A small-molecule ligand and the protein it binds are described below.
Small molecule (SMILES): CC(=O)N[C@@H]1[C@@H](O)[C@H](O)[C@@H](CO)O[C@H]1O

Binding-site contacts:
Ligand atom C1 contacts residue ASN300 of chain 1.A at 1.5 Å.
Ligand atom C2 contacts residue ASN300 of chain 1.A at 2.6 Å.
Ligand atom C7 contacts residue VAL449 of chain 1.A at 3.7 Å (hydrophobic).
Ligand atom C4 contacts residue GLN298 of chain 1.A at 3.6 Å.
Ligand atom O5 contacts residue ASN300 of chain 1.A at 2.5 Å (h-bond).
Ligand atom C5 contacts residue GLN298 of chain 1.A at 4.3 Å.
Ligand atom C8 contacts residue ARG447 of chain 1.A at 3.5 Å.
Ligand atom C5 contacts residue ASN300 of chain 1.A at 3.8 Å.
Ligand atom O5 contacts residue GLN298 of chain 1.A at 4.5 Å.
Ligand atom C4 contacts residue ASN300 of chain 1.A at 4.4 Å.
Ligand atom O7 contacts residue ASN300 of chain 1.A at 4.2 Å.
Ligand atom C8 contacts residue VAL449 of chain 1.A at 3.7 Å (hydrophobic).
Ligand atom C3 contacts residue ASN300 of chain 1.A at 3.9 Å.
Ligand atom O6 contacts residue SER338 of chain 1.A at 4.0 Å.
Ligand atom O7 contacts residue GLN298 of chain 1.A at 4.4 Å.
Ligand atom N2 contacts residue ASN300 of chain 1.A at 2.9 Å (h-bond).
Ligand atom C6 contacts residue GLN298 of chain 1.A at 4.1 Å.
Ligand atom C7 contacts residue ASN300 of chain 1.A at 4.0 Å.
Ligand atom O4 contacts residue GLN298 of chain 1.A at 4.2 Å.
Ligand atom O7 contacts residue VAL449 of chain 1.A at 3.5 Å.

Sequence of chain 1.A:
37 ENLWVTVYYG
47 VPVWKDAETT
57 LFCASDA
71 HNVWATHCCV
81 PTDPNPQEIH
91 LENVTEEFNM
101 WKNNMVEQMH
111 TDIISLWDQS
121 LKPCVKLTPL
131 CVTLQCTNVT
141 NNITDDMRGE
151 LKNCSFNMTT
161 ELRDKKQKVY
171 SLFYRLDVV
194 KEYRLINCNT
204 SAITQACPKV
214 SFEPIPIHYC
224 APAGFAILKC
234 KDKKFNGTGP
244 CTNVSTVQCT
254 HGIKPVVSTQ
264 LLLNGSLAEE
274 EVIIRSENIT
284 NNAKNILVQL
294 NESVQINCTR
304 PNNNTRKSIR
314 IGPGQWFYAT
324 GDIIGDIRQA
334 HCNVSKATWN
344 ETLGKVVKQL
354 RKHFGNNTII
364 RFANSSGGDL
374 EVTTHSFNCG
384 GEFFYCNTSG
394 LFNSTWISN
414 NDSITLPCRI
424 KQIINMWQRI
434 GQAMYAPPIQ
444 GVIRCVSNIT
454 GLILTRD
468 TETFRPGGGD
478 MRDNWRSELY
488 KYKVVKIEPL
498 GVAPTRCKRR